This protein binds this small molecule.
Small molecule (SMILES): Clc1ccc(C2(c3nnc4c(C5CC5)cccn34)CC2)cc1

Binding-site contacts:
Ligand atom C21 contacts residue THR216 of chain 1.B at 4.0 Å.
Ligand atom C7 contacts residue NAP1 of chain 1.G at 3.9 Å.
Ligand atom N9 contacts residue TYR177 of chain 1.B at 2.6 Å (h-bond).
Ligand atom C16 contacts residue TYR171 of chain 1.B at 3.4 Å (hydrophobic).
Ligand atom C17 contacts residue VAL174 of chain 1.B at 3.6 Å (hydrophobic).
Ligand atom C1 contacts residue VAL221 of chain 1.B at 3.5 Å (hydrophobic).
Ligand atom N8 contacts residue SER164 of chain 1.B at 2.7 Å (h-bond).
Ligand atom N9 contacts residue SER164 of chain 1.B at 3.6 Å.
Ligand atom C12 contacts residue LEU165 of chain 1.B at 4.0 Å (hydrophobic).
Ligand atom C21 contacts residue ILE115 of chain 1.B at 3.8 Å (hydrophobic).
Ligand atom C14 contacts residue TYR171 of chain 1.B at 3.6 Å (hydrophobic).
Ligand atom C4 contacts residue TYR177 of chain 1.B at 3.7 Å (hydrophobic).
Ligand atom C13 contacts residue GLY210 of chain 1.B at 3.6 Å.
Ligand atom C2 contacts residue VAL221 of chain 1.B at 4.0 Å (hydrophobic).
Ligand atom CL19 contacts residue VAL225 of chain 1.B at 3.6 Å.
Ligand atom N8 contacts residue NAP1 of chain 1.G at 3.4 Å.
Ligand atom C4 contacts residue NAP1 of chain 1.G at 3.6 Å.
Ligand atom C12 contacts residue SER164 of chain 1.B at 3.5 Å.
Ligand atom C22 contacts residue ILE115 of chain 1.B at 3.8 Å (hydrophobic).
Ligand atom CL19 contacts residue TYR171 of chain 1.B at 3.9 Å.
Ligand atom C7 contacts residue SER164 of chain 1.B at 3.7 Å.
Ligand atom C14 contacts residue MET227 of chain 1.B at 3.8 Å (hydrophobic).
Ligand atom C22 contacts residue THR118 of chain 1.B at 3.6 Å.
Ligand atom C17 contacts residue TYR171 of chain 1.B at 3.7 Å (hydrophobic).
Ligand atom C2 contacts residue LEU211 of chain 1.B at 3.6 Å (hydrophobic).
Ligand atom C15 contacts residue TYR171 of chain 1.B at 3.4 Å (hydrophobic).
Ligand atom C5 contacts residue NAP1 of chain 1.G at 4.0 Å.
Ligand atom C20 contacts residue TYR177 of chain 1.B at 3.9 Å (hydrophobic).
Ligand atom N3 contacts residue NAP1 of chain 1.G at 4.0 Å.
Ligand atom N8 contacts residue TYR177 of chain 1.B at 3.5 Å (h-bond).
Ligand atom N9 contacts residue NAP1 of chain 1.G at 3.3 Å.
Ligand atom CL19 contacts residue TYR278 of chain 1.A at 3.4 Å.
Ligand atom C6 contacts residue ALA217 of chain 1.B at 3.8 Å (hydrophobic).
Ligand atom CL19 contacts residue PRO172 of chain 1.B at 3.2 Å.
Ligand atom C15 contacts residue VAL225 of chain 1.B at 4.0 Å (hydrophobic).
Ligand atom C15 contacts residue MET227 of chain 1.B at 3.6 Å (hydrophobic).
Ligand atom CL19 contacts residue MET173 of chain 1.B at 3.8 Å.
Ligand atom C12 contacts residue TYR171 of chain 1.B at 3.7 Å (hydrophobic).
Ligand atom C13 contacts residue LEU211 of chain 1.B at 3.3 Å (hydrophobic).
Ligand atom C1 contacts residue LEU211 of chain 1.B at 3.7 Å (hydrophobic).

Sequence of chain 1.B:
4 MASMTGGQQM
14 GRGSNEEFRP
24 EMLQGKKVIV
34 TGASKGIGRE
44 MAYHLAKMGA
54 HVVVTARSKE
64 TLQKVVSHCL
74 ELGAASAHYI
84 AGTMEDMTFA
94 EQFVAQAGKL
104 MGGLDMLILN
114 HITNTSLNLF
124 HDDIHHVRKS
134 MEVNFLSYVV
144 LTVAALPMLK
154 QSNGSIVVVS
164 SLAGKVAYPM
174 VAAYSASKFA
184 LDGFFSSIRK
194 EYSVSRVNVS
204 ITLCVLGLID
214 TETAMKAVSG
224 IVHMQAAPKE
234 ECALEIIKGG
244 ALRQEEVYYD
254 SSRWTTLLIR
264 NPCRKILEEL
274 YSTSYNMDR

Sequence of chain 1.A:
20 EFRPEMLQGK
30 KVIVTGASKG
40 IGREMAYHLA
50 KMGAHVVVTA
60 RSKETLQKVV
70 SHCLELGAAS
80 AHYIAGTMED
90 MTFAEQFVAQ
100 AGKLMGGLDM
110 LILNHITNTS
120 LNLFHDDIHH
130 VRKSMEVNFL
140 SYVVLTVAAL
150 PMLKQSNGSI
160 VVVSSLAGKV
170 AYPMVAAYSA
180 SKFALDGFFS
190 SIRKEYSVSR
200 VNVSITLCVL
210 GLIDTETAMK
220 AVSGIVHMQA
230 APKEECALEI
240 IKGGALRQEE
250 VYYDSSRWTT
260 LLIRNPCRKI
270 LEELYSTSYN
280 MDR